Binding-site contacts:
Ligand atom C44 contacts residue ILE76 of chain 1.A at 4.3 Å (hydrophobic).
Ligand atom C56 contacts residue VAL70 of chain 1.A at 3.7 Å (hydrophobic).
Ligand atom CL5 contacts residue ILE38 of chain 1.A at 3.7 Å.
Ligand atom CL4 contacts residue LEU31 of chain 1.A at 4.0 Å.
Ligand atom CL4 contacts residue ILE76 of chain 1.A at 3.9 Å.
Ligand atom CL5 contacts residue PHE63 of chain 1.A at 4.1 Å.
Ligand atom C52 contacts residue GLY35 of chain 1.A at 4.1 Å.
Ligand atom C21 contacts residue TYR44 of chain 1.A at 4.4 Å (hydrophobic).
Ligand atom CL5 contacts residue PHE68 of chain 1.A at 3.9 Å.
Ligand atom C44 contacts residue HIS73 of chain 1.A at 3.8 Å.
Ligand atom C53 contacts residue GLY35 of chain 1.A at 4.0 Å.
Ligand atom CL4 contacts residue HIS73 of chain 1.A at 3.5 Å.
Ligand atom N1 contacts residue TYR44 of chain 1.A at 3.6 Å.
Ligand atom C46 contacts residue VAL70 of chain 1.A at 3.5 Å (hydrophobic).
Ligand atom C43 contacts residue HIS73 of chain 1.A at 4.4 Å.
Ligand atom C55 contacts residue ILE76 of chain 1.A at 4.4 Å (hydrophobic).
Ligand atom C55 contacts residue VAL70 of chain 1.A at 4.0 Å (hydrophobic).
Ligand atom C45 contacts residue HIS73 of chain 1.A at 3.3 Å.
Ligand atom CL5 contacts residue LEU34 of chain 1.A at 4.1 Å.
Ligand atom C55 contacts residue ILE38 of chain 1.A at 3.9 Å (hydrophobic).
Ligand atom C54 contacts residue ILE38 of chain 1.A at 3.9 Å (hydrophobic).
Ligand atom C56 contacts residue TYR44 of chain 1.A at 4.0 Å (hydrophobic).
Ligand atom C2 contacts residue VAL70 of chain 1.A at 4.3 Å (hydrophobic).
Ligand atom C42 contacts residue LEU31 of chain 1.A at 4.5 Å (hydrophobic).
Ligand atom C43 contacts residue LEU31 of chain 1.A at 3.8 Å (hydrophobic).
Ligand atom C2 contacts residue TYR44 of chain 1.A at 4.5 Å (hydrophobic).
Ligand atom CL5 contacts residue ILE76 of chain 1.A at 4.0 Å.
Ligand atom C54 contacts residue LEU31 of chain 1.A at 4.5 Å (hydrophobic).
Ligand atom C44 contacts residue LEU31 of chain 1.A at 4.0 Å (hydrophobic).
Ligand atom C21 contacts residue VAL70 of chain 1.A at 3.9 Å (hydrophobic).
Ligand atom C45 contacts residue ILE76 of chain 1.A at 3.7 Å (hydrophobic).
Ligand atom C51 contacts residue GLY35 of chain 1.A at 4.4 Å.
Ligand atom C52 contacts residue LEU31 of chain 1.A at 3.4 Å (hydrophobic).
Ligand atom C53 contacts residue LEU31 of chain 1.A at 3.4 Å (hydrophobic).
Ligand atom CL4 contacts residue TYR77 of chain 1.A at 3.6 Å.
Ligand atom C46 contacts residue HIS73 of chain 1.A at 3.8 Å.
Ligand atom C45 contacts residue VAL70 of chain 1.A at 3.3 Å (hydrophobic).
Ligand atom C53 contacts residue LEU34 of chain 1.A at 4.2 Å (hydrophobic).
Ligand atom C55 contacts residue PHE68 of chain 1.A at 4.3 Å (hydrophobic).

The protein below binds the small molecule below.
Small molecule (SMILES): CC1=N[C@@H](c2ccc(Cl)cc2)[C@@H](c2ccc(Cl)cc2)N1

Sequence of chain 1.A:
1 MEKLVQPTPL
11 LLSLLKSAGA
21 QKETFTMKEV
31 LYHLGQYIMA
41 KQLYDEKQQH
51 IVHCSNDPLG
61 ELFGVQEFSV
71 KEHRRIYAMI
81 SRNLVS